Binding-site contacts:
Ligand atom O9 contacts residue HIS182 of chain 1.A at 3.2 Å.
Ligand atom O4 contacts residue GLN225 of chain 1.A at 2.7 Å (h-bond).
Ligand atom O9 contacts residue GLU189 of chain 1.A at 3.0 Å (salt-bridge).
Ligand atom C4 contacts residue ARG134 of chain 1.A at 3.4 Å.
Ligand atom O10 contacts residue GLY133 of chain 1.A at 3.8 Å.
Ligand atom C1 contacts residue SER135 of chain 1.A at 3.4 Å.
Ligand atom C8 contacts residue TYR97 of chain 1.A at 3.7 Å (hydrophobic).
Ligand atom O1A contacts residue SER135 of chain 1.A at 3.3 Å (h-bond).
Ligand atom C11 contacts residue LEU193 of chain 1.A at 3.2 Å (hydrophobic).
Ligand atom C1 contacts residue GLY136 of chain 1.A at 3.7 Å.
Ligand atom C9 contacts residue HIS182 of chain 1.A at 3.2 Å.
Ligand atom O10 contacts residue THR154 of chain 1.A at 3.9 Å.
Ligand atom O1B contacts residue SER135 of chain 1.A at 2.8 Å (h-bond).
Ligand atom O7 contacts residue LEU193 of chain 1.A at 3.5 Å.
Ligand atom C8 contacts residue GLU189 of chain 1.A at 3.8 Å.
Ligand atom C5 contacts residue ARG134 of chain 1.A at 3.7 Å.
Ligand atom O8 contacts residue GLN225 of chain 1.A at 3.0 Å (h-bond).
Ligand atom C9 contacts residue TYR97 of chain 1.A at 3.4 Å (hydrophobic).
Ligand atom O7A contacts residue LYS192 of chain 1.A at 3.3 Å (salt-bridge).
Ligand atom O8 contacts residue TYR97 of chain 1.A at 2.8 Å (h-bond).
Ligand atom O10 contacts residue ARG134 of chain 1.A at 3.8 Å.
Ligand atom N5 contacts residue ARG134 of chain 1.A at 2.9 Å (salt-bridge).
Ligand atom S contacts residue LYS192 of chain 1.A at 3.6 Å (salt-bridge).
Ligand atom C9 contacts residue GLU189 of chain 1.A at 3.5 Å.
Ligand atom C1 contacts residue GLN225 of chain 1.A at 3.1 Å.
Ligand atom C7 contacts residue TRP152 of chain 1.A at 3.7 Å (hydrophobic).
Ligand atom O10 contacts residue TRP152 of chain 1.A at 3.8 Å.
Ligand atom O1A contacts residue GLY136 of chain 1.A at 2.7 Å (h-bond).
Ligand atom O8 contacts residue LYS192 of chain 1.A at 3.0 Å (salt-bridge).
Ligand atom O9 contacts residue TYR97 of chain 1.A at 2.9 Å (h-bond).
Ligand atom O4 contacts residue ARG134 of chain 1.A at 3.8 Å.
Ligand atom C4 contacts residue GLN225 of chain 1.A at 3.7 Å.
Ligand atom O1A contacts residue GLN225 of chain 1.A at 3.6 Å (h-bond).
Ligand atom O9 contacts residue LYS192 of chain 1.A at 3.8 Å.
Ligand atom C10 contacts residue ARG134 of chain 1.A at 3.8 Å.
Ligand atom O1B contacts residue GLN225 of chain 1.A at 2.9 Å (h-bond).
Ligand atom C8 contacts residue GLN225 of chain 1.A at 3.9 Å.
Ligand atom C2 contacts residue GLN225 of chain 1.A at 3.5 Å.
Ligand atom O3 contacts residue GLN225 of chain 1.A at 3.2 Å (h-bond).
Ligand atom O8 contacts residue TRP152 of chain 1.A at 3.7 Å.

Sequence of chain 1.A:
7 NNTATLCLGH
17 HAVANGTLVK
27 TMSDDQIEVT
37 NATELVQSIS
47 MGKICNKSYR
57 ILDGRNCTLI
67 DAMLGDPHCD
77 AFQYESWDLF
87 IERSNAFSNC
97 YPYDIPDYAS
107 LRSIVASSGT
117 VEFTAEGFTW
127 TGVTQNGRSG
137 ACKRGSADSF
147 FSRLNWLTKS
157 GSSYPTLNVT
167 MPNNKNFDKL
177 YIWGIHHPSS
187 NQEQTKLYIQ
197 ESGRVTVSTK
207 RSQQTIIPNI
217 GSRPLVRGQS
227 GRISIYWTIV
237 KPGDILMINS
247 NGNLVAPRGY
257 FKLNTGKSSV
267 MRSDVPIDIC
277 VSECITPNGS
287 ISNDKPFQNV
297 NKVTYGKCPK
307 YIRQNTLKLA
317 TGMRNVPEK

The protein below binds the small molecule below.
Small molecule (SMILES): CC(=O)N[C@@H]1[C@@H](O)[C@H](O[C@@H]2O[C@H](CO)[C@H](O)[C@H](O[C@]3(C(=O)O)C[C@H](O)[C@@H](NC(C)=O)[C@H]([C@H](O)[C@H](O)CO)O3)[C@H]2O)[C@@H](COS(=O)(=O)O)O[C@H]1O